Sequence of chain 1.B:
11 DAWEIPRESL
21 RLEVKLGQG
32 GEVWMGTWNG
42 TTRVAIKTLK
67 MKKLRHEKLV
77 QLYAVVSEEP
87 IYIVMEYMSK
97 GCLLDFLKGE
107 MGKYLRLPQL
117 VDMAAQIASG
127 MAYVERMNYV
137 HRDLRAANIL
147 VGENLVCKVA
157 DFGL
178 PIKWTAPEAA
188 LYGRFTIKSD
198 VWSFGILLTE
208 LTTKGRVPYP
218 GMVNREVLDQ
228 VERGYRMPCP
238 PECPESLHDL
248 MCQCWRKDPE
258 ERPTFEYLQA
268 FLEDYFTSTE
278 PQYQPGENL

A protein and the small-molecule ligand that binds it are described below.
Small molecule (SMILES): C=CC(=O)Nc1ccc2ncnc(Nc3cccc(Br)c3)c2c1

Binding-site contacts:
Ligand atom C22 contacts residue LYS48 of chain 1.B at 3.7 Å.
Ligand atom BR contacts residue MET91 of chain 1.B at 3.7 Å.
Ligand atom N11 contacts residue CYS98 of chain 1.B at 3.9 Å.
Ligand atom C10 contacts residue CYS98 of chain 1.B at 3.3 Å (hydrophobic).
Ligand atom C9 contacts residue CYS98 of chain 1.B at 4.1 Å (hydrophobic).
Ligand atom C6 contacts residue LEU146 of chain 1.B at 4.0 Å (hydrophobic).
Ligand atom C51 contacts residue ALA143 of chain 1.B at 3.6 Å (hydrophobic).
Ligand atom BR contacts residue ILE47 of chain 1.B at 3.8 Å.
Ligand atom C20 contacts residue LEU146 of chain 1.B at 3.7 Å (hydrophobic).
Ligand atom N1 contacts residue LEU146 of chain 1.B at 3.7 Å.
Ligand atom C19 contacts residue MET94 of chain 1.B at 3.5 Å (hydrophobic).
Ligand atom C19 contacts residue TYR93 of chain 1.B at 4.1 Å (hydrophobic).
Ligand atom C20 contacts residue ASP157 of chain 1.B at 4.0 Å.
Ligand atom C18 contacts residue GLY97 of chain 1.B at 3.7 Å.
Ligand atom N2 contacts residue GLY97 of chain 1.B at 4.0 Å.
Ligand atom C51 contacts residue CYS98 of chain 1.B at 1.8 Å (hydrophobic).
Ligand atom BR contacts residue ALA46 of chain 1.B at 3.3 Å.
Ligand atom BR contacts residue LYS48 of chain 1.B at 3.9 Å.
Ligand atom O61 contacts residue ALA143 of chain 1.B at 3.7 Å.
Ligand atom C11 contacts residue CYS98 of chain 1.B at 2.8 Å (hydrophobic).
Ligand atom C5 contacts residue LEU146 of chain 1.B at 3.7 Å (hydrophobic).
Ligand atom C3 contacts residue MET91 of chain 1.B at 4.0 Å (hydrophobic).
Ligand atom N2 contacts residue MET94 of chain 1.B at 3.4 Å (h-bond).
Ligand atom C22 contacts residue PHE158 of chain 1.B at 3.5 Å (hydrophobic).
Ligand atom C21 contacts residue LYS48 of chain 1.B at 4.1 Å.
Ligand atom C22 contacts residue MET91 of chain 1.B at 3.6 Å (hydrophobic).
Ligand atom C11 contacts residue ASP101 of chain 1.B at 3.9 Å.
Ligand atom C13 contacts residue GLY97 of chain 1.B at 3.6 Å.
Ligand atom C13 contacts residue CYS98 of chain 1.B at 3.9 Å (hydrophobic).
Ligand atom N3 contacts residue ALA46 of chain 1.B at 4.1 Å.
Ligand atom N2 contacts residue LEU26 of chain 1.B at 3.8 Å.
Ligand atom N3 contacts residue LEU146 of chain 1.B at 4.1 Å.
Ligand atom C17 contacts residue GLY97 of chain 1.B at 3.2 Å.
Ligand atom N1 contacts residue VAL34 of chain 1.B at 4.1 Å.
Ligand atom C21 contacts residue ASP157 of chain 1.B at 3.8 Å.
Ligand atom C4 contacts residue VAL34 of chain 1.B at 3.7 Å (hydrophobic).
Ligand atom C51 contacts residue ASP101 of chain 1.B at 3.9 Å.
Ligand atom C21 contacts residue PHE158 of chain 1.B at 3.4 Å (hydrophobic).
Ligand atom O61 contacts residue CYS98 of chain 1.B at 3.4 Å.
Ligand atom C18 contacts residue LEU26 of chain 1.B at 4.0 Å (hydrophobic).